This protein binds this small molecule.
Small molecule (SMILES): Oc1ccc(Nc2nc(-c3ccc(Cl)cc3)cs2)cc1

Sequence of chain 1.B:
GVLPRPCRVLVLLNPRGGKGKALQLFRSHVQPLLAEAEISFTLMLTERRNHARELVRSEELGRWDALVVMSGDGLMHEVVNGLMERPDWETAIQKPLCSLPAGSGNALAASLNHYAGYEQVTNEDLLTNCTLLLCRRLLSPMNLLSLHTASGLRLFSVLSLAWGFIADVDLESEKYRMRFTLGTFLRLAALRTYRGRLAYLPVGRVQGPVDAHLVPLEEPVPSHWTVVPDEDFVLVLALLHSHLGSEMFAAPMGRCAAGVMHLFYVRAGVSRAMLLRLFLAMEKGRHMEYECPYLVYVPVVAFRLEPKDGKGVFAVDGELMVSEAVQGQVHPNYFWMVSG

Binding-site contacts:
Ligand atom C12 contacts residue ASP175 of chain 1.B at 3.8 Å.
Ligand atom C10 contacts residue THR193 of chain 1.B at 3.4 Å.
Ligand atom C19 contacts residue LEU265 of chain 1.B at 3.7 Å (hydrophobic).
Ligand atom N6 contacts residue PHE300 of chain 1.B at 3.6 Å.
Ligand atom C14 contacts residue MET303 of chain 1.B at 3.7 Å (hydrophobic).
Ligand atom N1 contacts residue PHE300 of chain 1.B at 3.9 Å.
Ligand atom C2 contacts residue PHE170 of chain 1.B at 3.6 Å (hydrophobic).
Ligand atom S4 contacts residue PHE300 of chain 1.B at 3.6 Å.
Ligand atom C13 contacts residue LEU316 of chain 1.B at 4.0 Å (hydrophobic).
Ligand atom N1 contacts residue MET303 of chain 1.B at 3.9 Å.
Ligand atom C16 contacts residue PHE300 of chain 1.B at 4.0 Å (hydrophobic).
Ligand atom C7 contacts residue LEU256 of chain 1.B at 3.9 Å (hydrophobic).
Ligand atom CL contacts residue PHE285 of chain 1.B at 3.2 Å.
Ligand atom C14 contacts residue LEU265 of chain 1.B at 4.0 Å (hydrophobic).
Ligand atom S4 contacts residue PHE170 of chain 1.B at 3.4 Å.
Ligand atom CL contacts residue ALA271 of chain 1.B at 4.0 Å.
Ligand atom N6 contacts residue THR193 of chain 1.B at 3.1 Å (h-bond).
Ligand atom C3 contacts residue LEU256 of chain 1.B at 4.0 Å (hydrophobic).
Ligand atom CL contacts residue HIS308 of chain 1.B at 3.8 Å.
Ligand atom C17 contacts residue ILE171 of chain 1.B at 4.0 Å (hydrophobic).
Ligand atom N6 contacts residue PHE170 of chain 1.B at 3.4 Å.
Ligand atom O20 contacts residue ILE171 of chain 1.B at 3.7 Å.
Ligand atom S4 contacts residue THR193 of chain 1.B at 3.8 Å.
Ligand atom C12 contacts residue ILE171 of chain 1.B at 3.6 Å (hydrophobic).
Ligand atom C16 contacts residue MET269 of chain 1.B at 3.9 Å (hydrophobic).
Ligand atom C10 contacts residue ILE171 of chain 1.B at 4.0 Å (hydrophobic).
Ligand atom C18 contacts residue VAL174 of chain 1.B at 3.8 Å (hydrophobic).
Ligand atom O20 contacts residue ASP175 of chain 1.B at 2.9 Å (salt-bridge).
Ligand atom C14 contacts residue LEU258 of chain 1.B at 3.9 Å (hydrophobic).
Ligand atom C8 contacts residue LEU265 of chain 1.B at 3.9 Å (hydrophobic).
Ligand atom C18 contacts residue ILE171 of chain 1.B at 3.7 Å (hydrophobic).
Ligand atom C10 contacts residue PHE300 of chain 1.B at 4.0 Å (hydrophobic).
Ligand atom C7 contacts residue MET303 of chain 1.B at 4.0 Å (hydrophobic).
Ligand atom C17 contacts residue THR193 of chain 1.B at 3.4 Å.
Ligand atom C8 contacts residue MET303 of chain 1.B at 3.7 Å (hydrophobic).
Ligand atom C18 contacts residue ASP175 of chain 1.B at 3.8 Å.
Ligand atom C19 contacts residue MET269 of chain 1.B at 3.4 Å (hydrophobic).
Ligand atom C2 contacts residue PHE300 of chain 1.B at 3.4 Å (hydrophobic).
Ligand atom C17 contacts residue VAL174 of chain 1.B at 3.6 Å (hydrophobic).
Ligand atom C5 contacts residue LEU296 of chain 1.B at 3.5 Å (hydrophobic).